Binding-site contacts:
Ligand atom CAG contacts residue ALA54 of chain 1.B at 3.5 Å (hydrophobic).
Ligand atom CAB contacts residue PHE108 of chain 1.B at 3.0 Å (hydrophobic).
Ligand atom CAB contacts residue LEU132 of chain 1.B at 3.1 Å (hydrophobic).
Ligand atom CAH contacts residue LEU50 of chain 1.B at 3.9 Å (hydrophobic).
Ligand atom CBA contacts residue ILE128 of chain 1.B at 3.5 Å (hydrophobic).
Ligand atom OAQ contacts residue MET92 of chain 1.B at 3.4 Å.
Ligand atom OAF contacts residue ILE128 of chain 1.B at 3.9 Å.
Ligand atom OAC contacts residue THR51 of chain 1.B at 2.5 Å.
Ligand atom OAE contacts residue HIS228 of chain 1.B at 2.5 Å (h-bond).
Ligand atom CAW contacts residue GLU57 of chain 1.B at 3.5 Å.
Ligand atom OAF contacts residue MET125 of chain 1.B at 3.2 Å.
Ligand atom CAI contacts residue GLU57 of chain 1.B at 3.7 Å.
Ligand atom OAD contacts residue GLU57 of chain 1.B at 2.6 Å (salt-bridge).
Ligand atom CBC contacts residue MET92 of chain 1.B at 3.9 Å (hydrophobic).
Ligand atom OAO contacts residue MET125 of chain 1.B at 2.6 Å.
Ligand atom CAB contacts residue PHE129 of chain 1.B at 3.5 Å (hydrophobic).
Ligand atom CAJ contacts residue LEU91 of chain 1.B at 3.8 Å (hydrophobic).
Ligand atom CAA contacts residue MET125 of chain 1.B at 2.9 Å (hydrophobic).
Ligand atom CAV contacts residue LEU229 of chain 1.B at 4.0 Å (hydrophobic).
Ligand atom CAU contacts residue ILE128 of chain 1.B at 4.0 Å (hydrophobic).
Ligand atom CAB contacts residue LEU106 of chain 1.B at 3.1 Å (hydrophobic).
Ligand atom CAK contacts residue ALA54 of chain 1.B at 4.0 Å (hydrophobic).
Ligand atom CAA contacts residue LEU50 of chain 1.B at 3.3 Å (hydrophobic).
Ligand atom CAV contacts residue THR51 of chain 1.B at 3.1 Å.
Ligand atom OAE contacts residue MET47 of chain 1.B at 3.9 Å.
Ligand atom OAC contacts residue LEU229 of chain 1.B at 3.9 Å.
Ligand atom CBA contacts residue LEU132 of chain 1.B at 3.5 Å (hydrophobic).
Ligand atom OAC contacts residue LEU244 of chain 1.B at 3.0 Å.
Ligand atom CAH contacts residue MET47 of chain 1.B at 3.7 Å (hydrophobic).
Ligand atom CAI contacts residue ALA54 of chain 1.B at 4.0 Å (hydrophobic).
Ligand atom CAL contacts residue MET47 of chain 1.B at 3.9 Å (hydrophobic).
Ligand atom CAL contacts residue LEU50 of chain 1.B at 3.8 Å (hydrophobic).
Ligand atom CAJ contacts residue LEU95 of chain 1.B at 3.9 Å (hydrophobic).
Ligand atom CAH contacts residue THR51 of chain 1.B at 2.9 Å.
Ligand atom OAP contacts residue LEU132 of chain 1.B at 3.1 Å.
Ligand atom OAD contacts residue ARG98 of chain 1.B at 3.2 Å (salt-bridge).
Ligand atom CAZ contacts residue MET125 of chain 1.B at 4.0 Å (hydrophobic).
Ligand atom CAZ contacts residue HIS228 of chain 1.B at 3.6 Å.
Ligand atom OAP contacts residue PHE108 of chain 1.B at 3.0 Å.
Ligand atom CAA contacts residue MET47 of chain 1.B at 3.8 Å (hydrophobic).

The protein below binds the small molecule below.
Small molecule (SMILES): COC(=O)C1=C(C(=O)OC)[C@@H]2O[C@H]1C(c1ccc(O)cc1)=C2c1ccc(O)cc1

Sequence of chain 1.B:
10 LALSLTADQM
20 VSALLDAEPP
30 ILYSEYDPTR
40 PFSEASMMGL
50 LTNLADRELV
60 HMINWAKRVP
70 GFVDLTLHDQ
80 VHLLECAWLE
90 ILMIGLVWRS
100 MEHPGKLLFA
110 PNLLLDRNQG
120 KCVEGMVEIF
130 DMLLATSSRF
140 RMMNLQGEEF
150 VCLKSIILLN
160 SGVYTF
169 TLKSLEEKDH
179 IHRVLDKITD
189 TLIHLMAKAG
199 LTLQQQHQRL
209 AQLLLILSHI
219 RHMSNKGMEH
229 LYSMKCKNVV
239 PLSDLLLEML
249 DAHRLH